A small-molecule ligand and the protein it binds are described below.
Small molecule (SMILES): CC(=O)N[C@@H]1[C@@H](O)[C@H](O)[C@@H](CO)O[C@H]1O

Binding-site contacts:
Ligand atom C8 contacts residue ASN69 of chain 42.F at 3.4 Å.
Ligand atom O1 contacts residue MET33 of chain 42.F at 3.9 Å.
Ligand atom C6 contacts residue NAG1 of chain 42.DA at 4.3 Å.
Ligand atom C5 contacts residue ASN69 of chain 42.F at 3.7 Å.
Ligand atom N2 contacts residue ASN69 of chain 42.F at 4.3 Å.
Ligand atom C1 contacts residue ASN69 of chain 42.F at 2.7 Å.
Ligand atom C7 contacts residue SER70 of chain 42.F at 4.4 Å.
Ligand atom C8 contacts residue ARG57 of chain 42.F at 4.2 Å.
Ligand atom O4 contacts residue NAG1 of chain 42.DA at 3.0 Å.
Ligand atom C5 contacts residue MET33 of chain 42.F at 3.7 Å (hydrophobic).
Ligand atom C7 contacts residue ASN69 of chain 42.F at 3.8 Å.
Ligand atom C3 contacts residue NAG1 of chain 42.DA at 3.7 Å.
Ligand atom C3 contacts residue VAL31 of chain 42.F at 3.0 Å (hydrophobic).
Ligand atom O7 contacts residue ASN69 of chain 42.F at 3.8 Å.
Ligand atom C8 contacts residue SER70 of chain 42.F at 3.7 Å.
Ligand atom O3 contacts residue VAL31 of chain 42.F at 3.6 Å.
Ligand atom C2 contacts residue ASN69 of chain 42.F at 4.2 Å.
Ligand atom O1 contacts residue ASN69 of chain 42.F at 2.1 Å (h-bond).
Ligand atom O4 contacts residue VAL31 of chain 42.F at 3.3 Å.
Ligand atom O3 contacts residue NAG1 of chain 42.DA at 2.6 Å (h-bond).
Ligand atom O1 contacts residue VAL31 of chain 42.F at 3.4 Å (h-bond).
Ligand atom C6 contacts residue ASN69 of chain 42.F at 4.4 Å.
Ligand atom O1 contacts residue SER70 of chain 42.F at 4.2 Å.
Ligand atom C4 contacts residue VAL31 of chain 42.F at 3.8 Å (hydrophobic).
Ligand atom C6 contacts residue LEU24 of chain 42.F at 4.5 Å (hydrophobic).
Ligand atom C5 contacts residue NAG1 of chain 42.DA at 4.3 Å.
Ligand atom C5 contacts residue VAL31 of chain 42.F at 4.2 Å (hydrophobic).
Ligand atom O6 contacts residue NAG1 of chain 42.DA at 3.0 Å.
Ligand atom C1 contacts residue VAL31 of chain 42.F at 4.3 Å (hydrophobic).
Ligand atom C2 contacts residue VAL31 of chain 42.F at 4.0 Å (hydrophobic).
Ligand atom N2 contacts residue VAL31 of chain 42.F at 4.0 Å.
Ligand atom O5 contacts residue ASN69 of chain 42.F at 2.8 Å (h-bond).
Ligand atom C6 contacts residue MET33 of chain 42.F at 3.5 Å (hydrophobic).
Ligand atom C4 contacts residue NAG1 of chain 42.DA at 3.2 Å.
Ligand atom O5 contacts residue MET33 of chain 42.F at 4.2 Å.

Sequence of chain 42.F:
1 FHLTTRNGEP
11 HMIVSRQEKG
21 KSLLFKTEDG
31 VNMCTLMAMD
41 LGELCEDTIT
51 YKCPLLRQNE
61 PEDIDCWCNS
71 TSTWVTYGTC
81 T